Sequence of chain 1.C:
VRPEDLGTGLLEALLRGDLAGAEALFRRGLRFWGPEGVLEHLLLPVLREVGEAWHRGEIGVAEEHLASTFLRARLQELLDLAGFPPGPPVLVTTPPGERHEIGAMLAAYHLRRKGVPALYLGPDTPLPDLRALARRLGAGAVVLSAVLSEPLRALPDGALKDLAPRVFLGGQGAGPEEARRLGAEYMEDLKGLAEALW

Binding-site contacts:
Ligand atom N3 contacts residue B121 of chain 1.K at 3.8 Å.
Ligand atom C5 contacts residue B121 of chain 1.K at 3.4 Å.
Ligand atom N6 contacts residue PRO126 of chain 1.C at 3.8 Å.
Ligand atom N9 contacts residue VAL61 of chain 1.D at 3.9 Å.
Ligand atom C5' contacts residue B121 of chain 1.K at 2.1 Å.
Ligand atom C8 contacts residue TRP54 of chain 1.D at 3.6 Å (hydrophobic).
Ligand atom O3' contacts residue TRP54 of chain 1.D at 3.5 Å.
Ligand atom N3 contacts residue HIS65 of chain 1.D at 3.4 Å.
Ligand atom N9 contacts residue B121 of chain 1.K at 3.9 Å.
Ligand atom C5 contacts residue VAL61 of chain 1.D at 4.1 Å (hydrophobic).
Ligand atom C2' contacts residue GLU64 of chain 1.D at 3.4 Å.
Ligand atom C8 contacts residue B121 of chain 1.K at 3.5 Å.
Ligand atom C8 contacts residue VAL61 of chain 1.D at 3.9 Å (hydrophobic).
Ligand atom O2' contacts residue TRP54 of chain 1.D at 4.0 Å.
Ligand atom C2 contacts residue HIS65 of chain 1.D at 3.9 Å.
Ligand atom C1' contacts residue VAL61 of chain 1.D at 4.2 Å (hydrophobic).
Ligand atom N7 contacts residue VAL61 of chain 1.D at 4.0 Å.
Ligand atom C4' contacts residue B121 of chain 1.K at 3.2 Å.
Ligand atom C2' contacts residue VAL61 of chain 1.D at 4.0 Å (hydrophobic).
Ligand atom N1 contacts residue ASP124 of chain 1.C at 4.0 Å.
Ligand atom O4' contacts residue B121 of chain 1.K at 3.1 Å.
Ligand atom C2' contacts residue TRP54 of chain 1.D at 3.8 Å (hydrophobic).
Ligand atom C4' contacts residue GLU64 of chain 1.D at 4.0 Å.
Ligand atom C1' contacts residue GLU64 of chain 1.D at 3.5 Å.
Ligand atom C6 contacts residue PRO126 of chain 1.C at 3.7 Å (hydrophobic).
Ligand atom O3' contacts residue GLU64 of chain 1.D at 3.5 Å.
Ligand atom C3' contacts residue GLU64 of chain 1.D at 4.1 Å.
Ligand atom C2 contacts residue PRO126 of chain 1.C at 4.0 Å (hydrophobic).
Ligand atom C1' contacts residue B121 of chain 1.K at 3.7 Å.
Ligand atom C4 contacts residue VAL61 of chain 1.D at 3.7 Å (hydrophobic).
Ligand atom N3 contacts residue VAL61 of chain 1.D at 3.5 Å.
Ligand atom C4 contacts residue B121 of chain 1.K at 3.8 Å.
Ligand atom C2 contacts residue ASP124 of chain 1.C at 3.5 Å.
Ligand atom N7 contacts residue B121 of chain 1.K at 3.4 Å.
Ligand atom O2' contacts residue GLU64 of chain 1.D at 2.6 Å (salt-bridge).
Ligand atom C2 contacts residue VAL61 of chain 1.D at 4.0 Å (hydrophobic).
Ligand atom O2' contacts residue VAL61 of chain 1.D at 3.5 Å.
Ligand atom N1 contacts residue PRO126 of chain 1.C at 3.6 Å.
Ligand atom C3' contacts residue TRP54 of chain 1.D at 3.3 Å (hydrophobic).
Ligand atom C6 contacts residue B121 of chain 1.K at 3.8 Å.

This protein binds this small molecule.
Small molecule (SMILES): C[C@H]1O[C@@H](n2cnc3c(N)ncnc32)[C@H](O)[C@@H]1O

Sequence of chain 1.D:
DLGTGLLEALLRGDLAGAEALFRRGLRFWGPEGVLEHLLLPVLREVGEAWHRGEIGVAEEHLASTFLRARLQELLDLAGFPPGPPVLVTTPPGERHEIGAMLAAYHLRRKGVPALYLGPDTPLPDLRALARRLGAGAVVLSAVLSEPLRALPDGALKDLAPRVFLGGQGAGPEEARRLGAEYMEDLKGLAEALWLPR